The small molecule below binds the protein below.
Small molecule (SMILES): Nc1ncnc2c1ncn2[C@@H]1O[C@H](CO[P](=O)(O)O[P](=O)(O)O[C@H]2O[C@H](CO)[C@@H](O)[C@H](O)[C@H]2O)[C@@H](O)[C@H]1O

Binding-site contacts:
Ligand atom O2D contacts residue ALA182 of chain 1.G at 3.0 Å (h-bond).
Ligand atom O2B contacts residue ARG209 of chain 1.G at 3.0 Å (salt-bridge).
Ligand atom C6 contacts residue PHE201 of chain 1.G at 3.4 Å (hydrophobic).
Ligand atom C2 contacts residue PHE201 of chain 1.G at 3.5 Å (hydrophobic).
Ligand atom N6 contacts residue PHE243 of chain 1.G at 3.4 Å.
Ligand atom O2A contacts residue THR81 of chain 1.G at 2.7 Å (h-bond).
Ligand atom O3D contacts residue MET181 of chain 1.G at 3.7 Å.
Ligand atom O1A contacts residue ARG209 of chain 1.G at 2.9 Å (salt-bridge).
Ligand atom N6 contacts residue SER204 of chain 1.G at 3.0 Å (h-bond).
Ligand atom O3D contacts residue ALA182 of chain 1.G at 3.8 Å.
Ligand atom N7 contacts residue PHE201 of chain 1.G at 3.6 Å.
Ligand atom C4D contacts residue SER180 of chain 1.G at 3.8 Å.
Ligand atom N3 contacts residue VAL184 of chain 1.G at 3.6 Å.
Ligand atom O1A contacts residue TYR272 of chain 1.G at 3.5 Å.
Ligand atom N7 contacts residue TYR272 of chain 1.G at 2.8 Å (h-bond).
Ligand atom C4 contacts residue VAL184 of chain 1.G at 3.7 Å (hydrophobic).
Ligand atom N1 contacts residue LEU200 of chain 1.G at 3.8 Å.
Ligand atom C5D contacts residue MET181 of chain 1.G at 3.8 Å (hydrophobic).
Ligand atom C4 contacts residue PHE201 of chain 1.G at 3.3 Å (hydrophobic).
Ligand atom C6 contacts residue PHE243 of chain 1.G at 3.8 Å (hydrophobic).
Ligand atom N6 contacts residue TYR272 of chain 1.G at 3.2 Å (h-bond).
Ligand atom O3A contacts residue THR81 of chain 1.G at 3.8 Å.
Ligand atom O2B contacts residue ASN169 of chain 1.G at 3.1 Å (h-bond).
Ligand atom N1 contacts residue SER204 of chain 1.G at 3.8 Å.
Ligand atom O3D contacts residue SER180 of chain 1.G at 3.7 Å.
Ligand atom C8 contacts residue PHE201 of chain 1.G at 3.6 Å (hydrophobic).
Ligand atom C8 contacts residue TYR272 of chain 1.G at 3.7 Å (hydrophobic).
Ligand atom O2D contacts residue HIS187 of chain 1.G at 3.1 Å (h-bond).
Ligand atom O2D contacts residue SER180 of chain 1.G at 3.2 Å (h-bond).
Ligand atom N9 contacts residue PHE201 of chain 1.G at 3.5 Å.
Ligand atom N1 contacts residue PHE201 of chain 1.G at 3.1 Å (h-bond).
Ligand atom O3B contacts residue ARG209 of chain 1.G at 3.4 Å (salt-bridge).
Ligand atom C5 contacts residue PHE201 of chain 1.G at 3.3 Å (hydrophobic).
Ligand atom PA contacts residue THR81 of chain 1.G at 3.7 Å.
Ligand atom N7 contacts residue PHE243 of chain 1.G at 3.5 Å.
Ligand atom N3 contacts residue PHE201 of chain 1.G at 3.6 Å.
Ligand atom PB contacts residue ARG209 of chain 1.G at 3.8 Å.
Ligand atom C5 contacts residue TYR272 of chain 1.G at 3.6 Å (hydrophobic).
Ligand atom N6 contacts residue PHE207 of chain 1.G at 3.8 Å.
Ligand atom C5 contacts residue PHE243 of chain 1.G at 3.7 Å (hydrophobic).

Sequence of chain 1.G:
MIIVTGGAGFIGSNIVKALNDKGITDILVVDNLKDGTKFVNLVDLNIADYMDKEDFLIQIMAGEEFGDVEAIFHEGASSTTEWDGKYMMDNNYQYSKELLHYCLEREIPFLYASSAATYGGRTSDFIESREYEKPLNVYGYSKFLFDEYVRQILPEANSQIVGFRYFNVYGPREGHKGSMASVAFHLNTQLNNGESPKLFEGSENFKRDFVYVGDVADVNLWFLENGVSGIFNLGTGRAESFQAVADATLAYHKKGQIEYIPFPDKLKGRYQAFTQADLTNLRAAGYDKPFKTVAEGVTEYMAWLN